Binding-site contacts:
Ligand atom O3 contacts residue THR27 of chain 2.E at 3.5 Å (h-bond).
Ligand atom C6 contacts residue PHE132 of chain 2.E at 3.6 Å (hydrophobic).
Ligand atom C3 contacts residue LYS86 of chain 2.E at 2.4 Å.
Ligand atom O9 contacts residue SER167 of chain 2.E at 3.6 Å.
Ligand atom O5 contacts residue SER167 of chain 2.E at 3.0 Å (h-bond).
Ligand atom O6 contacts residue ARG135 of chain 2.E at 3.1 Å (salt-bridge).
Ligand atom O1 contacts residue SER130 of chain 2.E at 3.2 Å.
Ligand atom P1 contacts residue ARG135 of chain 2.E at 3.8 Å.
Ligand atom C4 contacts residue LYS86 of chain 2.E at 3.5 Å.
Ligand atom C3 contacts residue ASP6 of chain 2.E at 3.3 Å.
Ligand atom C4 contacts residue ASN28 of chain 2.E at 3.8 Å.
Ligand atom O3 contacts residue ASP6 of chain 2.E at 2.8 Å (salt-bridge).
Ligand atom O6 contacts residue PHE132 of chain 2.E at 3.3 Å.
Ligand atom O4 contacts residue LYS86 of chain 2.E at 3.4 Å (salt-bridge).
Ligand atom O3 contacts residue ASN28 of chain 2.E at 3.2 Å (h-bond).
Ligand atom O8 contacts residue ARG169 of chain 2.E at 2.9 Å (salt-bridge).
Ligand atom O6 contacts residue ASN28 of chain 2.E at 3.4 Å (h-bond).
Ligand atom C5 contacts residue ASP6 of chain 2.E at 3.2 Å.
Ligand atom C2 contacts residue LYS86 of chain 2.E at 1.3 Å.
Ligand atom O1 contacts residue THR110 of chain 2.E at 2.4 Å (h-bond).
Ligand atom O4 contacts residue ASN28 of chain 2.E at 3.0 Å (h-bond).
Ligand atom C5 contacts residue ASN28 of chain 2.E at 3.7 Å.
Ligand atom O5 contacts residue ALA166 of chain 2.E at 3.5 Å.
Ligand atom C1 contacts residue SER130 of chain 2.E at 3.5 Å.
Ligand atom O8 contacts residue SER167 of chain 2.E at 2.8 Å (h-bond).
Ligand atom P1 contacts residue ARG169 of chain 2.E at 3.7 Å.
Ligand atom C1 contacts residue THR110 of chain 2.E at 3.7 Å.
Ligand atom P1 contacts residue SER167 of chain 2.E at 3.5 Å.
Ligand atom O7 contacts residue SER167 of chain 2.E at 3.8 Å.
Ligand atom O3 contacts residue THR26 of chain 2.E at 3.8 Å.
Ligand atom O4 contacts residue PHE132 of chain 2.E at 3.4 Å.
Ligand atom O3 contacts residue LYS86 of chain 2.E at 2.6 Å (salt-bridge).
Ligand atom O1 contacts residue LYS86 of chain 2.E at 3.1 Å (salt-bridge).
Ligand atom O9 contacts residue ARG135 of chain 2.E at 2.8 Å (salt-bridge).
Ligand atom C4 contacts residue PHE132 of chain 2.E at 3.6 Å (hydrophobic).
Ligand atom O1 contacts residue PHE132 of chain 2.E at 3.4 Å.
Ligand atom O5 contacts residue ASP6 of chain 2.E at 2.5 Å (salt-bridge).
Ligand atom O9 contacts residue ARG169 of chain 2.E at 2.9 Å (salt-bridge).
Ligand atom C1 contacts residue LYS86 of chain 2.E at 2.4 Å.
Ligand atom O7 contacts residue ARG135 of chain 2.E at 3.3 Å (salt-bridge).

Sequence of chain 2.E:
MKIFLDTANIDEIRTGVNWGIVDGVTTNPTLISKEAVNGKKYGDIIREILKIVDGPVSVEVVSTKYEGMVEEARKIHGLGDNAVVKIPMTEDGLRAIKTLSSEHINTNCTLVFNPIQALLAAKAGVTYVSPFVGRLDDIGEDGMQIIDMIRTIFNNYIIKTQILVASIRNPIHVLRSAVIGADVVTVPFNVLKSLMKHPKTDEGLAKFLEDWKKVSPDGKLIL

The protein below binds the small molecule below.
Small molecule (SMILES): O=C(CO)[C@@H](O)[C@H](O)[C@H](O)[C@H](O)COP(=O)(O)O

Sequence of chain 2.A:
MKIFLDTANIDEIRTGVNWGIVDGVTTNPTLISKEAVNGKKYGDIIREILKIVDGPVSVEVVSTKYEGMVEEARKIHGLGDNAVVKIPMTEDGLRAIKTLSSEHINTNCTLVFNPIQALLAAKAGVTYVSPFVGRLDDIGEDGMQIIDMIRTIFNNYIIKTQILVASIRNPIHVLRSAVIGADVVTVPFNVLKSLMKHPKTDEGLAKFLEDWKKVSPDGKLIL